Binding-site contacts:
Ligand atom O5 contacts residue ASN464 of chain 1.A at 2.3 Å (h-bond).
Ligand atom C1 contacts residue SER462 of chain 1.A at 4.5 Å.
Ligand atom C4 contacts residue ASN464 of chain 1.A at 4.2 Å.
Ligand atom C8 contacts residue SER462 of chain 1.A at 3.5 Å.
Ligand atom C5 contacts residue ASN464 of chain 1.A at 3.7 Å.
Ligand atom C8 contacts residue ASN464 of chain 1.A at 4.3 Å.
Ligand atom C2 contacts residue ASN464 of chain 1.A at 2.4 Å.
Ligand atom C8 contacts residue LEU463 of chain 1.A at 4.2 Å (hydrophobic).
Ligand atom C7 contacts residue ASN464 of chain 1.A at 3.2 Å.
Ligand atom O7 contacts residue ASN464 of chain 1.A at 3.1 Å (h-bond).
Ligand atom N2 contacts residue ASN464 of chain 1.A at 2.9 Å (h-bond).
Ligand atom C1 contacts residue ASN464 of chain 1.A at 1.4 Å.
Ligand atom N2 contacts residue SER462 of chain 1.A at 3.9 Å.
Ligand atom C7 contacts residue SER462 of chain 1.A at 4.0 Å.
Ligand atom C3 contacts residue ASN464 of chain 1.A at 3.8 Å.

Sequence of chain 1.A:
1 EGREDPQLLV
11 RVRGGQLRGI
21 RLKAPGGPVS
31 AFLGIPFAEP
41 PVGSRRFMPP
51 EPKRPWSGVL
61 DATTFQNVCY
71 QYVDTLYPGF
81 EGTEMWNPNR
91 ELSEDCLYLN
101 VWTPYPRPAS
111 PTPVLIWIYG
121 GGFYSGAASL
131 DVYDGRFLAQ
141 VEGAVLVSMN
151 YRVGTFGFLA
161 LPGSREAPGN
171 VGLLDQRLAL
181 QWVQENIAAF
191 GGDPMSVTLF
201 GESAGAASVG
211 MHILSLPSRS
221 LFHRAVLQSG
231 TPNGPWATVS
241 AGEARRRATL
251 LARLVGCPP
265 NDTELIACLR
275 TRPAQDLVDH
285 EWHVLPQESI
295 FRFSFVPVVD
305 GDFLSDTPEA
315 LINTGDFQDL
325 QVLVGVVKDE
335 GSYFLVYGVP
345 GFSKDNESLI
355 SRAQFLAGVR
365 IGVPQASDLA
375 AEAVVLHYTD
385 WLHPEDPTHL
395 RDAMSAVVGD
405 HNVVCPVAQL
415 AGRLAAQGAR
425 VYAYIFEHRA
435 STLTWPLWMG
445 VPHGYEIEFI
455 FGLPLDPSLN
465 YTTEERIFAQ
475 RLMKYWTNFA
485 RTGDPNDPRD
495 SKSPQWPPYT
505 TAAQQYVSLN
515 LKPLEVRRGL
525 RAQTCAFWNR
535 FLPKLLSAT

This protein binds this small molecule.
Small molecule (SMILES): CC(=O)N[C@@H]1[C@@H](O)[C@H](O)[C@@H](CO)O[C@H]1O